Sequence of chain 1.D:
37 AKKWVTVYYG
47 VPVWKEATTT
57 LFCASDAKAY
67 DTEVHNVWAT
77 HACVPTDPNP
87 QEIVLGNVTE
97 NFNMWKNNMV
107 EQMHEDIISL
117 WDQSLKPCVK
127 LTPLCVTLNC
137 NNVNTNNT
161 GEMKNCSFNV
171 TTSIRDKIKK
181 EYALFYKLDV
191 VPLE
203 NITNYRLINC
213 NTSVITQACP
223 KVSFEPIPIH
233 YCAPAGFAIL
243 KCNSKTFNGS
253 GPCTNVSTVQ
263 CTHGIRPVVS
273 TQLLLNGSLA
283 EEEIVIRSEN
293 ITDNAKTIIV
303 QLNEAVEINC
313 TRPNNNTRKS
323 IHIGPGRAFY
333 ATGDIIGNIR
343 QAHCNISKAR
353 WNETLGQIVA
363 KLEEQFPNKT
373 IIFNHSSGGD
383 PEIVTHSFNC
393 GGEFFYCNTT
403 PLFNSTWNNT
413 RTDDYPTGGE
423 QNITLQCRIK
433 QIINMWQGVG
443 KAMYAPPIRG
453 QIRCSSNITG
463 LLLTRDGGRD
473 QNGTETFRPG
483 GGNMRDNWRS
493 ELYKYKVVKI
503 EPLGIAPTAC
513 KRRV

The protein below binds the small molecule below.
Small molecule (SMILES): CC(=O)N[C@H]1[C@H](O[C@H]2[C@H](O)[C@@H](NC(C)=O)CO[C@@H]2CO)O[C@H](CO)[C@@H](O[C@@H]2O[C@H](CO)[C@@H](O)[C@H](O)[C@@H]2O)[C@@H]1O

Binding-site contacts:
Ligand atom O6 contacts residue ILE425 of chain 1.D at 4.3 Å.
Ligand atom C8 contacts residue GLU422 of chain 1.D at 3.4 Å.
Ligand atom O6 contacts residue TYR417 of chain 1.D at 4.0 Å.
Ligand atom C2 contacts residue GLU422 of chain 1.D at 4.5 Å.
Ligand atom N2 contacts residue GLU422 of chain 1.D at 3.8 Å.
Ligand atom C8 contacts residue LYS350 of chain 1.D at 3.5 Å.
Ligand atom O7 contacts residue ASN406 of chain 1.D at 3.2 Å (h-bond).
Ligand atom O5 contacts residue ASN406 of chain 1.D at 2.5 Å (h-bond).
Ligand atom C5 contacts residue ASN406 of chain 1.D at 3.6 Å.
Ligand atom C2 contacts residue ASN406 of chain 1.D at 2.6 Å.
Ligand atom O7 contacts residue ASP416 of chain 1.D at 3.6 Å (salt-bridge).
Ligand atom C3 contacts residue GLU422 of chain 1.D at 3.9 Å.
Ligand atom O4 contacts residue GLU422 of chain 1.D at 4.5 Å.
Ligand atom O6 contacts residue PRO403 of chain 1.D at 4.2 Å.
Ligand atom C3 contacts residue ASN406 of chain 1.D at 3.7 Å.
Ligand atom O3 contacts residue GLY421 of chain 1.D at 4.0 Å.
Ligand atom C8 contacts residue ASN406 of chain 1.D at 4.3 Å.
Ligand atom N2 contacts residue LYS350 of chain 1.D at 4.4 Å.
Ligand atom N2 contacts residue ASN406 of chain 1.D at 2.8 Å (h-bond).
Ligand atom C6 contacts residue PRO403 of chain 1.D at 4.3 Å (hydrophobic).
Ligand atom O7 contacts residue GLU422 of chain 1.D at 3.2 Å (salt-bridge).
Ligand atom O6 contacts residue GLY420 of chain 1.D at 4.2 Å.
Ligand atom O2 contacts residue GLU422 of chain 1.D at 3.8 Å.
Ligand atom O3 contacts residue GLU422 of chain 1.D at 3.4 Å (salt-bridge).
Ligand atom C6 contacts residue GLY420 of chain 1.D at 4.3 Å.
Ligand atom C1 contacts residue ASN406 of chain 1.D at 1.4 Å.
Ligand atom C4 contacts residue ASN406 of chain 1.D at 4.3 Å.
Ligand atom C7 contacts residue ASN406 of chain 1.D at 3.2 Å.
Ligand atom C7 contacts residue GLU422 of chain 1.D at 3.2 Å.
Ligand atom O5 contacts residue PRO403 of chain 1.D at 3.9 Å.